Sequence of chain 1.B:
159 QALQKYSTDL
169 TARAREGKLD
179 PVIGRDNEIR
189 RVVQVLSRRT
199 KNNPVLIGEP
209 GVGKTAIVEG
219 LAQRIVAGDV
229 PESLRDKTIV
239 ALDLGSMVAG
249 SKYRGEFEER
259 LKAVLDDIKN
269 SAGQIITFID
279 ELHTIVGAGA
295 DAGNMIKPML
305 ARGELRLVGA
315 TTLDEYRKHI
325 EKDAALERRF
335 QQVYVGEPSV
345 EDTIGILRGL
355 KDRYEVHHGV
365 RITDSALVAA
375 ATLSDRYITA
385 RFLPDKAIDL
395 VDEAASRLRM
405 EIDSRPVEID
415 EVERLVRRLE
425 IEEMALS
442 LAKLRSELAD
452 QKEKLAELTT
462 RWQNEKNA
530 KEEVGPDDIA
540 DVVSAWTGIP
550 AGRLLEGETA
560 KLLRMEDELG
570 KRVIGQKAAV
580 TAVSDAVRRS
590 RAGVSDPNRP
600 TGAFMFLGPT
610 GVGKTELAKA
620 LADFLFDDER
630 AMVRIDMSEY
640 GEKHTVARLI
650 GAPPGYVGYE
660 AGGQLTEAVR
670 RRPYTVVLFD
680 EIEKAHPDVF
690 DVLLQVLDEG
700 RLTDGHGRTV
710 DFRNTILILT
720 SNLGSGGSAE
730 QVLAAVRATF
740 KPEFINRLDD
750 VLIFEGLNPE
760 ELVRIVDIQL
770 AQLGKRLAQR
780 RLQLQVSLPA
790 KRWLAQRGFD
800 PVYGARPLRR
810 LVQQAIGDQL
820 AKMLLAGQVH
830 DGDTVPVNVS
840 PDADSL

Sequence of chain 1.C:
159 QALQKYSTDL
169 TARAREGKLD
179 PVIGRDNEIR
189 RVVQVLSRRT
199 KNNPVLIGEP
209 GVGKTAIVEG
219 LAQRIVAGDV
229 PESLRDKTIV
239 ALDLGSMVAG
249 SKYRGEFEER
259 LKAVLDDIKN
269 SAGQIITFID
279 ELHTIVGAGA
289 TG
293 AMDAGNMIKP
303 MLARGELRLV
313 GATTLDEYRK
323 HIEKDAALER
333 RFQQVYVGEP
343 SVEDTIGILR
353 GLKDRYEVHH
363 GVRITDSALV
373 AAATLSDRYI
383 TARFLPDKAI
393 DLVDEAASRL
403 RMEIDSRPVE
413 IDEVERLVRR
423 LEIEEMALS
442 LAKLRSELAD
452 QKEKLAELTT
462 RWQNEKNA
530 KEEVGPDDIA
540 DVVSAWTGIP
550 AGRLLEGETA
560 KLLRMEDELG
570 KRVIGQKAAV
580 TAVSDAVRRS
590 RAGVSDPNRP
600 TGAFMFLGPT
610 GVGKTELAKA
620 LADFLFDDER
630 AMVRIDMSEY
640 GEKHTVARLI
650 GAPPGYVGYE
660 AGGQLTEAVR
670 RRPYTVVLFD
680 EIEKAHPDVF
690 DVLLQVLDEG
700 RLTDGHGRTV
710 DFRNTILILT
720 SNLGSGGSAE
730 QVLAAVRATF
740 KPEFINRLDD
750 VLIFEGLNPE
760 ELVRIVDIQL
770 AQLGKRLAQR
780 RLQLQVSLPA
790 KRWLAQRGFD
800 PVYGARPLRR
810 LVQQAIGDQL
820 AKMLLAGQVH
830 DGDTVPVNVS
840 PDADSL

Binding-site contacts:
Ligand atom O2A contacts residue THR213 of chain 1.B at 3.9 Å.
Ligand atom O1A contacts residue THR213 of chain 1.B at 4.1 Å.
Ligand atom S1G contacts residue ARG332 of chain 1.C at 3.2 Å (salt-bridge).
Ligand atom C2 contacts residue PRO179 of chain 1.B at 3.4 Å (hydrophobic).
Ligand atom N1 contacts residue VAL180 of chain 1.B at 3.7 Å.
Ligand atom O1B contacts residue THR213 of chain 1.B at 3.1 Å (h-bond).
Ligand atom O2B contacts residue GLY211 of chain 1.B at 3.3 Å.
Ligand atom C8 contacts residue GLY211 of chain 1.B at 4.0 Å.
Ligand atom C6 contacts residue ILE181 of chain 1.B at 3.9 Å (hydrophobic).
Ligand atom O4' contacts residue ASP389 of chain 1.B at 4.0 Å.
Ligand atom O3G contacts residue LYS212 of chain 1.B at 4.0 Å.
Ligand atom O2G contacts residue ARG333 of chain 1.C at 3.8 Å.
Ligand atom C2 contacts residue ILE350 of chain 1.B at 4.1 Å (hydrophobic).
Ligand atom C2 contacts residue ILE181 of chain 1.B at 4.1 Å (hydrophobic).
Ligand atom N1 contacts residue PRO179 of chain 1.B at 3.8 Å.
Ligand atom N7 contacts residue ALA214 of chain 1.B at 4.0 Å.
Ligand atom O2A contacts residue LYS212 of chain 1.B at 3.5 Å (salt-bridge).
Ligand atom C5 contacts residue ALA214 of chain 1.B at 4.1 Å (hydrophobic).
Ligand atom N1 contacts residue ILE181 of chain 1.B at 3.3 Å (h-bond).
Ligand atom O3B contacts residue LYS212 of chain 1.B at 3.4 Å (salt-bridge).
Ligand atom N6 contacts residue VAL180 of chain 1.B at 4.0 Å.
Ligand atom O2A contacts residue ALA214 of chain 1.B at 3.9 Å.
Ligand atom O2B contacts residue THR213 of chain 1.B at 3.7 Å.
Ligand atom C2 contacts residue LEU354 of chain 1.B at 3.9 Å (hydrophobic).
Ligand atom C8 contacts residue PRO388 of chain 1.B at 4.1 Å (hydrophobic).
Ligand atom O3A contacts residue ARG332 of chain 1.C at 3.8 Å.
Ligand atom C8 contacts residue ALA214 of chain 1.B at 4.1 Å (hydrophobic).
Ligand atom C5' contacts residue GLY209 of chain 1.B at 4.1 Å.
Ligand atom O3B contacts residue GLY209 of chain 1.B at 3.6 Å (h-bond).
Ligand atom C4' contacts residue ASP389 of chain 1.B at 3.9 Å.
Ligand atom O5' contacts residue ARG332 of chain 1.C at 3.2 Å (salt-bridge).
Ligand atom C5' contacts residue ARG332 of chain 1.C at 3.8 Å.
Ligand atom S1G contacts residue ARG333 of chain 1.C at 2.8 Å (salt-bridge).
Ligand atom O2A contacts residue GLY211 of chain 1.B at 3.4 Å.
Ligand atom O2B contacts residue LYS212 of chain 1.B at 2.7 Å (salt-bridge).
Ligand atom PB contacts residue LYS212 of chain 1.B at 4.1 Å.
Ligand atom N1 contacts residue ILE350 of chain 1.B at 4.1 Å.
Ligand atom O3G contacts residue PRO208 of chain 1.B at 3.9 Å.
Ligand atom N3 contacts residue LEU354 of chain 1.B at 3.4 Å.
Ligand atom N6 contacts residue ILE181 of chain 1.B at 2.9 Å (h-bond).

This small molecule binds to this protein.
Small molecule (SMILES): Nc1ncnc2c1ncn2[C@@H]1O[C@H](COP(=O)(O)OP(=O)(O)OP(O)(O)=S)[C@@H](O)[C@H]1O